Sequence of chain 1.C:
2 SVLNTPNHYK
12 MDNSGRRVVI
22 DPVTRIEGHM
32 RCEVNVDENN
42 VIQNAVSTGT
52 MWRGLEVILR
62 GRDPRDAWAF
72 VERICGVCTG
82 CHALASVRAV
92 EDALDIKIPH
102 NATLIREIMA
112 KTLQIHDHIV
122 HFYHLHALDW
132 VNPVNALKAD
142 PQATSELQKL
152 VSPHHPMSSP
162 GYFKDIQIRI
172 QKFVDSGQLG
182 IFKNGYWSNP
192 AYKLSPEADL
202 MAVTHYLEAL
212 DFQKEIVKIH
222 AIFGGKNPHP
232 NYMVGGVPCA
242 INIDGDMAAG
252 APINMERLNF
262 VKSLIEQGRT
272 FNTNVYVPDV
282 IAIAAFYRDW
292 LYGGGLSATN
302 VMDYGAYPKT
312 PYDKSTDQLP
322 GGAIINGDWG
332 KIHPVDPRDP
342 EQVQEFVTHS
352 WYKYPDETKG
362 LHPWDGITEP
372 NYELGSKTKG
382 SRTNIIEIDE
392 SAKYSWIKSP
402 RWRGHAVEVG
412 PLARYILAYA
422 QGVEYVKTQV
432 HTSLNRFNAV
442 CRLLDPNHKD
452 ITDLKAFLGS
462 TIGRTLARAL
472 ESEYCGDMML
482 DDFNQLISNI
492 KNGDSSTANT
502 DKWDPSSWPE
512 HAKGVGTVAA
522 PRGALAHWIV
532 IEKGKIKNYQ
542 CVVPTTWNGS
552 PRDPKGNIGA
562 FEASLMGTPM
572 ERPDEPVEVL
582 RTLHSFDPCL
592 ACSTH

The protein below binds the small molecule below.
Small molecule (SMILES): N#C[Fe](=C=O)C#N

Binding-site contacts:
Ligand atom FE contacts residue 3NI1 of chain 1.O at 2.8 Å.
Ligand atom N2 contacts residue CYS593 of chain 1.C at 3.4 Å.
Ligand atom C2 contacts residue O1 of chain 1.Q at 2.9 Å.
Ligand atom FE contacts residue O1 of chain 1.Q at 2.3 Å.
Ligand atom O3 contacts residue VAL544 of chain 1.C at 3.3 Å.
Ligand atom N1 contacts residue O1 of chain 1.Q at 3.8 Å.
Ligand atom C2 contacts residue PRO545 of chain 1.C at 3.7 Å (hydrophobic).
Ligand atom C1 contacts residue ARG523 of chain 1.C at 3.4 Å.
Ligand atom N1 contacts residue CYS79 of chain 1.C at 3.6 Å.
Ligand atom N2 contacts residue ARG523 of chain 1.C at 3.8 Å.
Ligand atom C1 contacts residue ALA521 of chain 1.C at 3.9 Å (hydrophobic).
Ligand atom C2 contacts residue CYS593 of chain 1.C at 3.1 Å (hydrophobic).
Ligand atom C2 contacts residue VAL544 of chain 1.C at 3.5 Å (hydrophobic).
Ligand atom O3 contacts residue ALA521 of chain 1.C at 3.8 Å.
Ligand atom C3 contacts residue PRO545 of chain 1.C at 3.7 Å (hydrophobic).
Ligand atom C1 contacts residue CYS79 of chain 1.C at 3.1 Å (hydrophobic).
Ligand atom C3 contacts residue VAL544 of chain 1.C at 3.3 Å (hydrophobic).
Ligand atom N1 contacts residue ARG523 of chain 1.C at 2.9 Å (salt-bridge).
Ligand atom C3 contacts residue CYS593 of chain 1.C at 3.1 Å (hydrophobic).
Ligand atom O3 contacts residue HIS83 of chain 1.C at 3.3 Å (h-bond).
Ligand atom C2 contacts residue CYS590 of chain 1.C at 3.9 Å (hydrophobic).
Ligand atom O3 contacts residue CYS82 of chain 1.C at 3.4 Å (h-bond).
Ligand atom C2 contacts residue THR546 of chain 1.C at 3.8 Å.
Ligand atom N1 contacts residue PRO522 of chain 1.C at 3.3 Å (h-bond).
Ligand atom C2 contacts residue 3NI1 of chain 1.O at 4.0 Å.
Ligand atom O3 contacts residue CYS593 of chain 1.C at 4.0 Å.
Ligand atom FE contacts residue CYS593 of chain 1.C at 2.3 Å.
Ligand atom FE contacts residue CYS79 of chain 1.C at 2.4 Å.
Ligand atom C1 contacts residue O1 of chain 1.Q at 3.0 Å.
Ligand atom N2 contacts residue O1 of chain 1.Q at 3.8 Å.
Ligand atom C3 contacts residue CYS79 of chain 1.C at 3.2 Å (hydrophobic).
Ligand atom C2 contacts residue ARG523 of chain 1.C at 3.7 Å.
Ligand atom N2 contacts residue PRO545 of chain 1.C at 3.5 Å.
Ligand atom N1 contacts residue ALA521 of chain 1.C at 3.5 Å.
Ligand atom O3 contacts residue LEU526 of chain 1.C at 3.4 Å.
Ligand atom C3 contacts residue CYS82 of chain 1.C at 3.5 Å (hydrophobic).
Ligand atom C3 contacts residue HIS83 of chain 1.C at 3.4 Å.
Ligand atom O3 contacts residue PRO545 of chain 1.C at 3.4 Å.
Ligand atom N2 contacts residue THR546 of chain 1.C at 2.9 Å (h-bond).
Ligand atom N2 contacts residue VAL544 of chain 1.C at 3.5 Å.